Binding-site contacts:
Ligand atom C11 contacts residue TYR109 of chain 1.A at 3.8 Å (hydrophobic).
Ligand atom C24 contacts residue TRP106 of chain 1.A at 3.6 Å (hydrophobic).
Ligand atom C4 contacts residue LEU145 of chain 1.A at 3.9 Å (hydrophobic).
Ligand atom C4 contacts residue LEU135 of chain 1.A at 3.6 Å (hydrophobic).
Ligand atom O2 contacts residue SER233 of chain 1.A at 3.5 Å.
Ligand atom N3 contacts residue SER141 of chain 1.A at 3.8 Å.
Ligand atom C25 contacts residue THR77 of chain 1.A at 3.4 Å.
Ligand atom F1 contacts residue VAL130 of chain 1.A at 3.6 Å.
Ligand atom N5 contacts residue ALA178 of chain 1.A at 3.8 Å.
Ligand atom O1 contacts residue LEU135 of chain 1.A at 3.5 Å.
Ligand atom N3 contacts residue TYR109 of chain 1.A at 3.9 Å.
Ligand atom N6 contacts residue TYR109 of chain 1.A at 3.9 Å.
Ligand atom C5 contacts residue SER141 of chain 1.A at 3.5 Å.
Ligand atom O1 contacts residue SER141 of chain 1.A at 3.4 Å.
Ligand atom C12 contacts residue ALA178 of chain 1.A at 3.4 Å (hydrophobic).
Ligand atom N3 contacts residue PO41 of chain 1.G at 3.6 Å.
Ligand atom C15 contacts residue ARG105 of chain 1.A at 3.7 Å.
Ligand atom N5 contacts residue TYR109 of chain 1.A at 3.8 Å.
Ligand atom C22 contacts residue LEU135 of chain 1.A at 3.8 Å (hydrophobic).
Ligand atom N1 contacts residue TRP106 of chain 1.A at 3.7 Å.
Ligand atom N2 contacts residue SER142 of chain 1.A at 3.7 Å.
Ligand atom C3 contacts residue LEU135 of chain 1.A at 3.5 Å (hydrophobic).
Ligand atom C10 contacts residue TYR109 of chain 1.A at 3.8 Å (hydrophobic).
Ligand atom O3 contacts residue ARG105 of chain 1.A at 3.3 Å (salt-bridge).
Ligand atom C3 contacts residue LEU145 of chain 1.A at 3.8 Å (hydrophobic).
Ligand atom N1 contacts residue LEU135 of chain 1.A at 3.8 Å.
Ligand atom C8 contacts residue PO41 of chain 1.G at 3.7 Å.
Ligand atom C20 contacts residue GLY81 of chain 1.A at 3.4 Å.
Ligand atom F1 contacts residue SER131 of chain 1.A at 3.3 Å.
Ligand atom CL1 contacts residue ASP83 of chain 1.A at 3.0 Å.
Ligand atom C9 contacts residue TYR109 of chain 1.A at 3.6 Å (hydrophobic).
Ligand atom C7 contacts residue TYR109 of chain 1.A at 3.3 Å (hydrophobic).
Ligand atom O4 contacts residue ARG105 of chain 1.A at 3.4 Å.
Ligand atom N4 contacts residue TYR109 of chain 1.A at 3.0 Å (h-bond).
Ligand atom F1 contacts residue THR61 of chain 1.A at 3.9 Å.
Ligand atom C5 contacts residue LEU135 of chain 1.A at 3.7 Å (hydrophobic).
Ligand atom N2 contacts residue SER141 of chain 1.A at 2.9 Å (h-bond).
Ligand atom C14 contacts residue ARG105 of chain 1.A at 3.8 Å.
Ligand atom C6 contacts residue SER141 of chain 1.A at 3.8 Å.
Ligand atom C8 contacts residue TYR109 of chain 1.A at 3.3 Å (hydrophobic).

Sequence of chain 1.A:
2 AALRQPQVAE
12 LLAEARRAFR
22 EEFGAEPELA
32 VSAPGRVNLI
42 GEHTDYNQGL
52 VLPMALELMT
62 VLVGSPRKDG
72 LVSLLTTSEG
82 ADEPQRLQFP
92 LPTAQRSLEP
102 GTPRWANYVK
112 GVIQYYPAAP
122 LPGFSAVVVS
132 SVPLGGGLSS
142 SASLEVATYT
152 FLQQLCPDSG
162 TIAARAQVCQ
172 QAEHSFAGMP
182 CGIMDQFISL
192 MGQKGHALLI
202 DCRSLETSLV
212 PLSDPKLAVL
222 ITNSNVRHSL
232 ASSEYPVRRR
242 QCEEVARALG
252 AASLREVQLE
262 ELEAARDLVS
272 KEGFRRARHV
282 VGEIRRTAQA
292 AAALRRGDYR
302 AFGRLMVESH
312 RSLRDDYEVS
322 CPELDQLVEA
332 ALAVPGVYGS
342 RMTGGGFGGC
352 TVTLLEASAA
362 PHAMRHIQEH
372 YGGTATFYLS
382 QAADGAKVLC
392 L

The protein below binds the small molecule below.
Small molecule (SMILES): CC1=C(C(=O)Nc2cc(C(=O)O)ccn2)[C@H](c2ccccc2Cl)N=C(Nc2nc3ccc(F)cc3o2)N1